Sequence of chain 10.A:
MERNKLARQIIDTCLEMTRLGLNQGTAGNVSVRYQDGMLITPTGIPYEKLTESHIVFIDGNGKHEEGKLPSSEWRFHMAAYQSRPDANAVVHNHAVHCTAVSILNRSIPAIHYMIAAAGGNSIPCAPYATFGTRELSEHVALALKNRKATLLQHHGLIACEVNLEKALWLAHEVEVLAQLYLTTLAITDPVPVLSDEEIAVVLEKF

Sequence of chain 16.A:
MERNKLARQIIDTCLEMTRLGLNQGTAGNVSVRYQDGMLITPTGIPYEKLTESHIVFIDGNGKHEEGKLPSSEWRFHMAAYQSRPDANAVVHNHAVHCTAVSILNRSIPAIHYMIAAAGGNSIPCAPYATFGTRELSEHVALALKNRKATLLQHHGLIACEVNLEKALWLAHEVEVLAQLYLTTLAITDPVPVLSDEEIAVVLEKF

Binding-site contacts:
Ligand atom O3P contacts residue THR43 of chain 16.A at 3.7 Å.
Ligand atom O4P contacts residue ASN29 of chain 16.A at 2.9 Å (h-bond).
Ligand atom C2 contacts residue THR26 of chain 16.A at 3.6 Å.
Ligand atom O1 contacts residue HIS92 of chain 16.A at 3.2 Å (h-bond).
Ligand atom C2 contacts residue ASN29 of chain 16.A at 3.5 Å.
Ligand atom O4P contacts residue SER71 of chain 16.A at 2.6 Å (h-bond).
Ligand atom O4P contacts residue GLY28 of chain 16.A at 3.5 Å (h-bond).
Ligand atom O2P contacts residue THR43 of chain 16.A at 2.9 Å (h-bond).
Ligand atom O2 contacts residue ZN1 of chain 16.B at 1.9 Å.
Ligand atom C1 contacts residue HIS94 of chain 16.A at 3.9 Å.
Ligand atom C1 contacts residue GLY28 of chain 16.A at 3.6 Å.
Ligand atom P contacts residue ASN29 of chain 16.A at 3.9 Å.
Ligand atom O2P contacts residue SER72 of chain 16.A at 2.9 Å (h-bond).
Ligand atom C1 contacts residue ASN29 of chain 16.A at 3.3 Å.
Ligand atom P contacts residue THR43 of chain 16.A at 3.9 Å.
Ligand atom C2 contacts residue GLY28 of chain 16.A at 3.6 Å.
Ligand atom P contacts residue SER71 of chain 16.A at 3.8 Å.
Ligand atom C2 contacts residue ALA27 of chain 16.A at 4.0 Å (hydrophobic).
Ligand atom N2 contacts residue ASN29 of chain 16.A at 3.6 Å.
Ligand atom O1 contacts residue GLY28 of chain 16.A at 2.9 Å (h-bond).
Ligand atom O2 contacts residue TYR113 of chain 10.A at 3.4 Å (h-bond).
Ligand atom N2 contacts residue SER72 of chain 16.A at 4.0 Å.
Ligand atom O2 contacts residue HIS94 of chain 16.A at 3.7 Å.
Ligand atom O1P contacts residue SER72 of chain 16.A at 3.6 Å.
Ligand atom O1 contacts residue HIS94 of chain 16.A at 3.0 Å (h-bond).
Ligand atom O2 contacts residue HIS92 of chain 16.A at 3.4 Å (h-bond).
Ligand atom N2 contacts residue GLU73 of chain 16.A at 3.1 Å (salt-bridge).
Ligand atom O1 contacts residue ASN29 of chain 16.A at 3.6 Å.
Ligand atom C1 contacts residue ZN1 of chain 16.B at 2.8 Å.
Ligand atom O2 contacts residue HIS155 of chain 16.A at 2.9 Å (h-bond).
Ligand atom O3P contacts residue THR26 of chain 16.A at 3.6 Å (h-bond).
Ligand atom N2 contacts residue TYR113 of chain 10.A at 3.7 Å.
Ligand atom O2 contacts residue GLU73 of chain 16.A at 2.4 Å (salt-bridge).
Ligand atom N2 contacts residue ZN1 of chain 16.B at 2.8 Å.
Ligand atom O1 contacts residue ALA27 of chain 16.A at 3.8 Å.
Ligand atom O3P contacts residue GLY44 of chain 16.A at 2.9 Å (h-bond).
Ligand atom O1P contacts residue ASN29 of chain 16.A at 3.6 Å.
Ligand atom O1 contacts residue ZN1 of chain 16.B at 2.2 Å.
Ligand atom O2P contacts residue SER71 of chain 16.A at 3.7 Å.
Ligand atom P contacts residue SER72 of chain 16.A at 4.0 Å.

The protein below binds the small molecule below.
Small molecule (SMILES): O=C(COP(=O)(O)O)NO